A protein and the small-molecule ligand that binds it are described below.
Small molecule (SMILES): CC(=O)N[C@@H]1[C@@H](O)[C@H](O)[C@@H](CO)O[C@H]1O

Sequence of chain 1.B:
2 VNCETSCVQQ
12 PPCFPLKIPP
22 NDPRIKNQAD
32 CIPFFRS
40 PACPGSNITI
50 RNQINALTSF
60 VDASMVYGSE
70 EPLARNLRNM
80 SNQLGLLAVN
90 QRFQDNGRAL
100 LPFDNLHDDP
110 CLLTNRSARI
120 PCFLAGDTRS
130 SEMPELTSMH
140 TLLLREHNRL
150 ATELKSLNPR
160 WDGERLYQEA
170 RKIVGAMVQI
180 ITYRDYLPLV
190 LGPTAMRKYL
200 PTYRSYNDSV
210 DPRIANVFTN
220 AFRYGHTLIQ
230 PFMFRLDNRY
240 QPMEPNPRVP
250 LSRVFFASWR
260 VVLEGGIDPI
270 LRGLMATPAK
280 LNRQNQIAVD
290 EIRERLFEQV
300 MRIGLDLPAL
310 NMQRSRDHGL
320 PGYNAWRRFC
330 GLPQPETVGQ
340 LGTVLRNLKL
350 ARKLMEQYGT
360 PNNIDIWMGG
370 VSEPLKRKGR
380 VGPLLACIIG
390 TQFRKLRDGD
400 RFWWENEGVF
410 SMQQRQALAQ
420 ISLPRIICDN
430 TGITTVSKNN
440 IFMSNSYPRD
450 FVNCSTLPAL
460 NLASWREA

Binding-site contacts:
Ligand atom C5 contacts residue ASN81 of chain 1.B at 3.5 Å.
Ligand atom C5 contacts residue ASN78 of chain 1.B at 3.6 Å.
Ligand atom C3 contacts residue ASN78 of chain 1.B at 3.6 Å.
Ligand atom C8 contacts residue ASN78 of chain 1.B at 4.4 Å.
Ligand atom C8 contacts residue GLN90 of chain 1.B at 3.0 Å.
Ligand atom C7 contacts residue ASN78 of chain 1.B at 3.3 Å.
Ligand atom O5 contacts residue LEU85 of chain 1.B at 4.1 Å.
Ligand atom O3 contacts residue GLN90 of chain 1.B at 3.1 Å (h-bond).
Ligand atom O6 contacts residue LEU85 of chain 1.B at 3.8 Å.
Ligand atom C2 contacts residue GLN90 of chain 1.B at 4.3 Å.
Ligand atom O7 contacts residue VAL88 of chain 1.B at 2.9 Å (h-bond).
Ligand atom O5 contacts residue ASN81 of chain 1.B at 3.1 Å (h-bond).
Ligand atom N2 contacts residue ASN78 of chain 1.B at 2.7 Å (h-bond).
Ligand atom C1 contacts residue ASN81 of chain 1.B at 3.6 Å.
Ligand atom C7 contacts residue ALA87 of chain 1.B at 4.1 Å (hydrophobic).
Ligand atom N2 contacts residue GLN90 of chain 1.B at 3.6 Å.
Ligand atom O7 contacts residue ALA87 of chain 1.B at 3.6 Å.
Ligand atom C3 contacts residue GLN90 of chain 1.B at 4.4 Å.
Ligand atom C1 contacts residue SER80 of chain 1.B at 4.4 Å.
Ligand atom C6 contacts residue ASN81 of chain 1.B at 3.9 Å.
Ligand atom C8 contacts residue ALA87 of chain 1.B at 3.8 Å (hydrophobic).
Ligand atom C1 contacts residue ASN78 of chain 1.B at 1.4 Å.
Ligand atom C2 contacts residue ASN78 of chain 1.B at 2.2 Å.
Ligand atom C7 contacts residue VAL88 of chain 1.B at 3.9 Å (hydrophobic).
Ligand atom O5 contacts residue ASN78 of chain 1.B at 2.3 Å (h-bond).
Ligand atom O7 contacts residue ASN78 of chain 1.B at 3.5 Å (h-bond).
Ligand atom C8 contacts residue VAL88 of chain 1.B at 4.0 Å (hydrophobic).
Ligand atom O7 contacts residue GLN90 of chain 1.B at 2.7 Å (h-bond).
Ligand atom C4 contacts residue ASN78 of chain 1.B at 4.1 Å.
Ligand atom C7 contacts residue GLN90 of chain 1.B at 2.8 Å.